The small molecule below binds the protein below.
Small molecule (SMILES): [H]/N=C(/N)NC[C@H]1Cc2cc(CNC)ccc2[C@@H]1NC(=O)C(=O)Nc1ccc(Cl)c(F)c1

Binding-site contacts:
Ligand atom C17 contacts residue TRP286 of chain 1.B at 3.4 Å (hydrophobic).
Ligand atom O18 contacts residue MET334 of chain 1.B at 3.3 Å.
Ligand atom N28 contacts residue GLY290 of chain 1.B at 3.4 Å (h-bond).
Ligand atom C21 contacts residue SER237 of chain 1.B at 3.4 Å.
Ligand atom C02 contacts residue MET285 of chain 1.B at 3.2 Å (hydrophobic).
Ligand atom O18 contacts residue TRP286 of chain 1.B at 3.4 Å.
Ligand atom CL25 contacts residue PHE238 of chain 1.B at 3.3 Å.
Ligand atom C27 contacts residue TRP286 of chain 1.B at 3.5 Å (hydrophobic).
Ligand atom N contacts residue GLY331 of chain 1.B at 3.8 Å.
Ligand atom C27 contacts residue ILE283 of chain 1.B at 3.7 Å (hydrophobic).
Ligand atom N19 contacts residue TRP286 of chain 1.B at 3.7 Å.
Ligand atom CL25 contacts residue PHE244 of chain 1.B at 3.8 Å.
Ligand atom C15 contacts residue MET285 of chain 1.B at 3.8 Å (hydrophobic).
Ligand atom C20 contacts residue GLU232 of chain 1.B at 3.5 Å.
Ligand atom F23 contacts residue SER135 of chain 1.B at 3.7 Å.
Ligand atom N19 contacts residue GLU232 of chain 1.B at 3.2 Å.
Ligand atom N28 contacts residue MET285 of chain 1.B at 2.9 Å (h-bond).
Ligand atom F23 contacts residue THR136 of chain 1.B at 3.8 Å.
Ligand atom C22 contacts residue SER237 of chain 1.B at 3.3 Å.
Ligand atom O16 contacts residue MET285 of chain 1.B at 3.1 Å (h-bond).
Ligand atom F23 contacts residue SER237 of chain 1.B at 2.5 Å.
Ligand atom C20 contacts residue ASN284 of chain 1.B at 3.7 Å.
Ligand atom C17 contacts residue GLY332 of chain 1.B at 3.8 Å.
Ligand atom O18 contacts residue GLY332 of chain 1.B at 3.0 Å (h-bond).
Ligand atom C02 contacts residue GLU288 of chain 1.B at 3.7 Å.
Ligand atom O16 contacts residue ASN284 of chain 1.B at 3.0 Å (h-bond).
Ligand atom N03 contacts residue MET285 of chain 1.B at 2.9 Å (h-bond).
Ligand atom C06 contacts residue GLY332 of chain 1.B at 3.6 Å.
Ligand atom N03 contacts residue GLU288 of chain 1.B at 3.3 Å (salt-bridge).
Ligand atom CL25 contacts residue ASN239 of chain 1.B at 3.6 Å.
Ligand atom N28 contacts residue GLU288 of chain 1.B at 3.3 Å (salt-bridge).
Ligand atom F23 contacts residue PHE238 of chain 1.B at 3.6 Å.
Ligand atom C15 contacts residue TRP286 of chain 1.B at 3.8 Å (hydrophobic).
Ligand atom C15 contacts residue GLY332 of chain 1.B at 3.8 Å.
Ligand atom C15 contacts residue ASN284 of chain 1.B at 3.8 Å.
Ligand atom N14 contacts residue GLY332 of chain 1.B at 2.9 Å (h-bond).
Ligand atom N28 contacts residue VAL289 of chain 1.B at 3.5 Å.
Ligand atom C27 contacts residue ASN284 of chain 1.B at 3.7 Å.
Ligand atom C11 contacts residue ILE233 of chain 1.B at 3.6 Å (hydrophobic).
Ligand atom N19 contacts residue ASN284 of chain 1.B at 2.9 Å (h-bond).

Sequence of chain 1.B:
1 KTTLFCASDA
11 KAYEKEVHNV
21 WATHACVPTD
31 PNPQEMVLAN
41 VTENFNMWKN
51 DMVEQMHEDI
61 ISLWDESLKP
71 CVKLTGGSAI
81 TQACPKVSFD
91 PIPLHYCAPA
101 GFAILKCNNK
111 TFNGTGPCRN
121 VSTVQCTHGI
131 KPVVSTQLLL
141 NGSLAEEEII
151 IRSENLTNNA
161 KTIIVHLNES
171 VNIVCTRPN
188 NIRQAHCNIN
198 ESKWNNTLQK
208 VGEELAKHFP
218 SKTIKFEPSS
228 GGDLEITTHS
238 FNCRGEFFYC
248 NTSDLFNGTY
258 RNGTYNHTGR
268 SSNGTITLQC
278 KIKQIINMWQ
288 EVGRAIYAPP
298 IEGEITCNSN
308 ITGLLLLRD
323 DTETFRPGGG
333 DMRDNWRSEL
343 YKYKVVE